A protein and the small-molecule ligand that binds it are described below.
Small molecule (SMILES): Oc1ccc(Br)cc1

Binding-site contacts:
Ligand atom BR4 contacts residue PHE21 of chain 1.A at 4.0 Å.
Ligand atom C2 contacts residue PHE35 of chain 1.A at 3.2 Å (hydrophobic).
Ligand atom O1 contacts residue VAL59 of chain 1.A at 4.4 Å.
Ligand atom C5 contacts residue THR56 of chain 1.A at 4.3 Å.
Ligand atom C1 contacts residue VAL59 of chain 1.A at 3.8 Å (hydrophobic).
Ligand atom C4 contacts residue VAL59 of chain 1.A at 3.7 Å (hydrophobic).
Ligand atom O1 contacts residue TYR38 of chain 1.A at 3.1 Å (h-bond).
Ligand atom C4 contacts residue PHE35 of chain 1.A at 4.0 Å (hydrophobic).
Ligand atom C6 contacts residue TYR38 of chain 1.A at 4.2 Å (hydrophobic).
Ligand atom C6 contacts residue PHE35 of chain 1.A at 4.3 Å (hydrophobic).
Ligand atom C5 contacts residue VAL59 of chain 1.A at 3.9 Å (hydrophobic).
Ligand atom C5 contacts residue PHE35 of chain 1.A at 4.4 Å (hydrophobic).
Ligand atom BR4 contacts residue LEU100 of chain 1.A at 4.2 Å.
Ligand atom C2 contacts residue VAL59 of chain 1.A at 3.6 Å (hydrophobic).
Ligand atom C1 contacts residue HEM1 of chain 1.C at 3.3 Å.
Ligand atom C3 contacts residue PHE35 of chain 1.A at 3.4 Å (hydrophobic).
Ligand atom C2 contacts residue HEM1 of chain 1.C at 3.4 Å.
Ligand atom C3 contacts residue HEM1 of chain 1.C at 3.3 Å.
Ligand atom C1 contacts residue HIS55 of chain 1.A at 4.3 Å.
Ligand atom BR4 contacts residue HEM1 of chain 1.C at 3.9 Å.
Ligand atom C4 contacts residue HEM1 of chain 1.C at 4.3 Å.
Ligand atom BR4 contacts residue VAL59 of chain 1.A at 4.0 Å.
Ligand atom C1 contacts residue TYR38 of chain 1.A at 4.0 Å (hydrophobic).
Ligand atom O1 contacts residue HEM1 of chain 1.C at 2.5 Å (h-bond).
Ligand atom C6 contacts residue THR56 of chain 1.A at 3.9 Å.
Ligand atom C1 contacts residue PHE35 of chain 1.A at 3.8 Å (hydrophobic).
Ligand atom C3 contacts residue VAL59 of chain 1.A at 3.6 Å (hydrophobic).
Ligand atom C4 contacts residue PHE21 of chain 1.A at 3.8 Å (hydrophobic).
Ligand atom C5 contacts residue PHE21 of chain 1.A at 3.5 Å (hydrophobic).
Ligand atom O1 contacts residue HIS55 of chain 1.A at 3.2 Å.
Ligand atom C1 contacts residue PHE21 of chain 1.A at 4.5 Å (hydrophobic).
Ligand atom C6 contacts residue VAL59 of chain 1.A at 3.9 Å (hydrophobic).
Ligand atom O1 contacts residue THR56 of chain 1.A at 4.2 Å.
Ligand atom C6 contacts residue HIS55 of chain 1.A at 4.5 Å.
Ligand atom C6 contacts residue PHE21 of chain 1.A at 3.7 Å (hydrophobic).
Ligand atom O1 contacts residue PHE35 of chain 1.A at 4.3 Å.

Sequence of chain 1.A:
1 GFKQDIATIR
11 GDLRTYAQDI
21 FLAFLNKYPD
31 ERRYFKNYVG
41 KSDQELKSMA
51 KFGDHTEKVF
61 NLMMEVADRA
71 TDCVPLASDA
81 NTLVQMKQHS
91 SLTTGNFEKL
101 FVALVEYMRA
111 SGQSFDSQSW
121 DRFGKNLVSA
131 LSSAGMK